Binding-site contacts:
Ligand atom CBF contacts residue MG1 of chain 2.H at 2.4 Å.
Ligand atom CBH contacts residue ASP211 of chain 2.A at 3.3 Å.
Ligand atom CAO contacts residue PRO240 of chain 2.A at 3.7 Å (hydrophobic).
Ligand atom NAV contacts residue ASP211 of chain 2.A at 2.9 Å (salt-bridge).
Ligand atom CBC contacts residue PRO240 of chain 2.A at 3.7 Å (hydrophobic).
Ligand atom OAF contacts residue ASP159 of chain 2.A at 2.4 Å (salt-bridge).
Ligand atom CAY contacts residue PRO240 of chain 2.A at 3.7 Å (hydrophobic).
Ligand atom CBE contacts residue MG1 of chain 2.H at 3.8 Å.
Ligand atom NBI contacts residue MG1 of chain 2.G at 2.7 Å.
Ligand atom OAC contacts residue ASP159 of chain 2.A at 3.5 Å (salt-bridge).
Ligand atom CAL contacts residue PRO240 of chain 2.A at 3.6 Å (hydrophobic).
Ligand atom NBI contacts residue GLU247 of chain 2.A at 3.4 Å (salt-bridge).
Ligand atom OAD contacts residue ASN212 of chain 2.A at 3.6 Å.
Ligand atom CAQ contacts residue PRO240 of chain 2.A at 3.6 Å (hydrophobic).
Ligand atom OAF contacts residue MG1 of chain 2.H at 2.1 Å.
Ligand atom CBB contacts residue PRO240 of chain 2.A at 3.6 Å (hydrophobic).
Ligand atom NAV contacts residue MG1 of chain 2.G at 2.2 Å.
Ligand atom CAJ contacts residue ASN212 of chain 2.A at 3.8 Å.
Ligand atom OAF contacts residue CYS160 of chain 2.A at 3.8 Å.
Ligand atom FAG contacts residue GLN241 of chain 2.A at 3.1 Å.
Ligand atom NBI contacts residue ASP211 of chain 2.A at 3.4 Å (salt-bridge).
Ligand atom CBH contacts residue MG1 of chain 2.G at 2.8 Å.
Ligand atom NBI contacts residue MG1 of chain 2.H at 2.6 Å.
Ligand atom CBD contacts residue ASN212 of chain 2.A at 3.4 Å.
Ligand atom CBF contacts residue GLU247 of chain 2.A at 3.2 Å.
Ligand atom OAF contacts residue MG1 of chain 2.G at 2.0 Å.
Ligand atom CAN contacts residue ASN212 of chain 2.A at 3.2 Å.
Ligand atom CAJ contacts residue PRO237 of chain 2.A at 3.5 Å (hydrophobic).
Ligand atom CAP contacts residue ASP211 of chain 2.A at 3.7 Å.
Ligand atom CAK contacts residue ASN212 of chain 2.A at 3.7 Å.
Ligand atom NAW contacts residue GLU247 of chain 2.A at 3.8 Å.
Ligand atom OAC contacts residue MG1 of chain 2.H at 1.6 Å.
Ligand atom CAJ contacts residue TYR238 of chain 2.A at 3.8 Å (hydrophobic).
Ligand atom FAH contacts residue GLU247 of chain 2.A at 2.9 Å.
Ligand atom OAC contacts residue GLU247 of chain 2.A at 2.3 Å (salt-bridge).
Ligand atom CAM contacts residue TYR238 of chain 2.A at 3.6 Å (hydrophobic).
Ligand atom CAP contacts residue MG1 of chain 2.G at 3.3 Å.
Ligand atom NBI contacts residue ASP159 of chain 2.A at 3.7 Å.
Ligand atom OAF contacts residue ASP211 of chain 2.A at 3.2 Å (salt-bridge).
Ligand atom OAF contacts residue GLU247 of chain 2.A at 3.0 Å (salt-bridge).

A protein and the small-molecule ligand that binds it are described below.
Small molecule (SMILES): Nc1c(C(=O)NCc2ccc(F)cc2F)c(=O)n(O)c2ncc(CCS(=O)(=O)c3ccccc3)cc12

Sequence of chain 2.A:
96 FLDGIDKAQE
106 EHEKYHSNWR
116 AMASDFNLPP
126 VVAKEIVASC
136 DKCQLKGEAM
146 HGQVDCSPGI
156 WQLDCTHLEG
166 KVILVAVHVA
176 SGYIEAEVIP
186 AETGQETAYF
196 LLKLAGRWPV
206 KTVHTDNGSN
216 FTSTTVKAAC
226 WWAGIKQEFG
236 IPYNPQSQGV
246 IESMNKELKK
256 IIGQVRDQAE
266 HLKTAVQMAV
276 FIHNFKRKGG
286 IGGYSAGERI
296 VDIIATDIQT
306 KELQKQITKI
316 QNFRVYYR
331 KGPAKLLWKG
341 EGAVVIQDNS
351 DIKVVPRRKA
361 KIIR